Binding-site contacts:
Ligand atom N1 contacts residue PHE73 of chain 1.B at 3.5 Å.
Ligand atom N9 contacts residue TYR72 of chain 1.B at 3.2 Å.
Ligand atom O6 contacts residue SER123 of chain 1.B at 4.1 Å.
Ligand atom N1 contacts residue ARG189 of chain 1.B at 4.0 Å.
Ligand atom C5 contacts residue PHE220 of chain 1.B at 3.5 Å (hydrophobic).
Ligand atom C8 contacts residue THR191 of chain 1.B at 3.5 Å.
Ligand atom C8 contacts residue ARG195 of chain 1.B at 3.5 Å.
Ligand atom O6 contacts residue ARG189 of chain 1.B at 3.0 Å (salt-bridge).
Ligand atom C8 contacts residue TYR72 of chain 1.B at 3.6 Å (hydrophobic).
Ligand atom C6 contacts residue PHE220 of chain 1.B at 3.3 Å (hydrophobic).
Ligand atom C2 contacts residue PHE73 of chain 1.B at 4.1 Å (hydrophobic).
Ligand atom O6 contacts residue THR191 of chain 1.B at 4.2 Å.
Ligand atom N9 contacts residue ASP274 of chain 1.B at 3.0 Å (salt-bridge).
Ligand atom N3 contacts residue ASP274 of chain 1.B at 4.4 Å.
Ligand atom C6 contacts residue THR191 of chain 1.B at 4.5 Å.
Ligand atom N3 contacts residue PHE220 of chain 1.B at 3.8 Å.
Ligand atom C6 contacts residue ARG189 of chain 1.B at 4.0 Å.
Ligand atom C4 contacts residue TYR72 of chain 1.B at 3.5 Å (hydrophobic).
Ligand atom N7 contacts residue TYR72 of chain 1.B at 4.0 Å.
Ligand atom N9 contacts residue PHE220 of chain 1.B at 3.6 Å.
Ligand atom N3 contacts residue TYR72 of chain 1.B at 3.4 Å.
Ligand atom N7 contacts residue ARG195 of chain 1.B at 4.5 Å.
Ligand atom C8 contacts residue PHE220 of chain 1.B at 3.6 Å (hydrophobic).
Ligand atom N1 contacts residue PHE220 of chain 1.B at 3.5 Å.
Ligand atom N9 contacts residue ARG195 of chain 1.B at 4.3 Å.
Ligand atom N7 contacts residue PHE220 of chain 1.B at 3.3 Å.
Ligand atom C2 contacts residue TYR72 of chain 1.B at 4.3 Å (hydrophobic).
Ligand atom C4 contacts residue PHE220 of chain 1.B at 3.6 Å (hydrophobic).
Ligand atom C4 contacts residue ASP274 of chain 1.B at 4.1 Å.
Ligand atom O6 contacts residue PHE220 of chain 1.B at 3.5 Å.
Ligand atom C5 contacts residue PHE73 of chain 1.B at 4.5 Å (hydrophobic).
Ligand atom N7 contacts residue THR191 of chain 1.B at 3.0 Å (h-bond).
Ligand atom C8 contacts residue ASP274 of chain 1.B at 3.9 Å.
Ligand atom C6 contacts residue PHE73 of chain 1.B at 3.7 Å (hydrophobic).
Ligand atom C2 contacts residue PHE220 of chain 1.B at 3.7 Å (hydrophobic).
Ligand atom C5 contacts residue TYR72 of chain 1.B at 4.0 Å (hydrophobic).
Ligand atom C5 contacts residue THR191 of chain 1.B at 4.0 Å.
Ligand atom O6 contacts residue PHE73 of chain 1.B at 3.6 Å.
Ligand atom C2 contacts residue ALA70 of chain 1.B at 4.3 Å (hydrophobic).

A small-molecule ligand and the protein it binds are described below.
Small molecule (SMILES): O=c1[nH]cnc2nc[nH]c12

Sequence of chain 1.B:
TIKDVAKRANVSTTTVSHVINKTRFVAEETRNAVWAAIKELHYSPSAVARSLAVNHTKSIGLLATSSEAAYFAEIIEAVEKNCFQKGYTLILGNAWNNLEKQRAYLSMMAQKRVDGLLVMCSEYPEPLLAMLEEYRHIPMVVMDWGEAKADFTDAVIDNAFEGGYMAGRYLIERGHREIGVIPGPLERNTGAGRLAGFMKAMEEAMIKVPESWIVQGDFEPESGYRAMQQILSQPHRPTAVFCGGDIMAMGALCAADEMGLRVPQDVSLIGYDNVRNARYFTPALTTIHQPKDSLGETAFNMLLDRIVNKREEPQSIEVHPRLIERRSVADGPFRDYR